A small-molecule ligand and the protein it binds are described below.
Small molecule (SMILES): CC(=O)N[C@@H]1[C@@H](O)[C@H](O)[C@@H](CO)O[C@H]1O

Sequence of chain 1.D:
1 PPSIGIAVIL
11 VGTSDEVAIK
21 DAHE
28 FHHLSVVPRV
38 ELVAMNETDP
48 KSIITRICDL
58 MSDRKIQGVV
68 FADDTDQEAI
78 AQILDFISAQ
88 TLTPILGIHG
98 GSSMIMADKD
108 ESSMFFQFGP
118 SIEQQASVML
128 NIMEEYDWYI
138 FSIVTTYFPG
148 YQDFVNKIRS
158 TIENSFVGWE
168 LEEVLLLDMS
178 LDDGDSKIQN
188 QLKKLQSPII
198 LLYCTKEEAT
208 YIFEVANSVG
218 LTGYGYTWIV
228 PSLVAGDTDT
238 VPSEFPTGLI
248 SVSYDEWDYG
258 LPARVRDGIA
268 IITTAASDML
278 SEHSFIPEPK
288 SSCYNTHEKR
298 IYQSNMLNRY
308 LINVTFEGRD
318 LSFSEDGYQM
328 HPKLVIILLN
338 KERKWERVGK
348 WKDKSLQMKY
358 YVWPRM

Binding-site contacts:
Ligand atom C5 contacts residue ASN310 of chain 1.D at 3.4 Å.
Ligand atom C1 contacts residue ASN310 of chain 1.D at 1.4 Å.
Ligand atom C8 contacts residue TYR307 of chain 1.D at 4.3 Å (hydrophobic).
Ligand atom C8 contacts residue ASN310 of chain 1.D at 3.8 Å.
Ligand atom C7 contacts residue ASN310 of chain 1.D at 4.0 Å.
Ligand atom O5 contacts residue ASN310 of chain 1.D at 2.5 Å (h-bond).
Ligand atom C4 contacts residue ASN310 of chain 1.D at 3.7 Å.
Ligand atom C3 contacts residue ASN310 of chain 1.D at 3.7 Å.
Ligand atom C2 contacts residue ASN310 of chain 1.D at 2.5 Å.
Ligand atom N2 contacts residue ASN310 of chain 1.D at 3.4 Å (h-bond).
Ligand atom O6 contacts residue ASN310 of chain 1.D at 2.5 Å (h-bond).
Ligand atom C6 contacts residue ASN310 of chain 1.D at 3.7 Å.
Ligand atom O7 contacts residue ARG306 of chain 1.D at 4.1 Å.